Sequence of chain 1.A:
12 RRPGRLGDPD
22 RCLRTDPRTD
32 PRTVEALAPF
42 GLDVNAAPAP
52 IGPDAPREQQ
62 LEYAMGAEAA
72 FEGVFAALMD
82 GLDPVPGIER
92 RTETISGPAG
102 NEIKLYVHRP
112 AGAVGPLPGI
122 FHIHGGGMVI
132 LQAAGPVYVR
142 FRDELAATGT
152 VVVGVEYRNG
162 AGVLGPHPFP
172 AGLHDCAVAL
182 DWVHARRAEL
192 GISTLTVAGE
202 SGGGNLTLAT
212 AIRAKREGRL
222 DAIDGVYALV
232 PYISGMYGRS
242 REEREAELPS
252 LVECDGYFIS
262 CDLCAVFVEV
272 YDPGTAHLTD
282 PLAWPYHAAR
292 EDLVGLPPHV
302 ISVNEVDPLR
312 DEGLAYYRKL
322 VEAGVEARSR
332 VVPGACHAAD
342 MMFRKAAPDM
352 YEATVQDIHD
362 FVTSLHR

Binding-site contacts:
Ligand atom C8A contacts residue GLY67 of chain 1.A at 3.9 Å.
Ligand atom C7 contacts residue GLY67 of chain 1.A at 4.1 Å.
Ligand atom O1 contacts residue ALA70 of chain 1.A at 4.0 Å.
Ligand atom C2 contacts residue GLY67 of chain 1.A at 4.5 Å.
Ligand atom O1 contacts residue GLY67 of chain 1.A at 3.6 Å.
Ligand atom O2 contacts residue ALA70 of chain 1.A at 4.0 Å.
Ligand atom C8 contacts residue HEE1 of chain 1.D at 3.4 Å.
Ligand atom C8 contacts residue GLY67 of chain 1.A at 3.2 Å.
Ligand atom C8A contacts residue HEE1 of chain 1.D at 4.5 Å.
Ligand atom C6 contacts residue HEE1 of chain 1.D at 3.2 Å.
Ligand atom C7 contacts residue ALA71 of chain 1.A at 4.3 Å (hydrophobic).
Ligand atom C8 contacts residue ALA71 of chain 1.A at 4.1 Å (hydrophobic).
Ligand atom O1' contacts residue GLY67 of chain 1.A at 4.0 Å.
Ligand atom C5 contacts residue HEE1 of chain 1.D at 4.5 Å.
Ligand atom C7 contacts residue HEE1 of chain 1.D at 2.5 Å.
Ligand atom O1' contacts residue ALA71 of chain 1.A at 3.6 Å.
Ligand atom O1' contacts residue HEE1 of chain 1.D at 1.5 Å.

The protein below binds the small molecule below.
Small molecule (SMILES): Cc1cc(=O)oc2cc(O)ccc12